Sequence of chain 1.B:
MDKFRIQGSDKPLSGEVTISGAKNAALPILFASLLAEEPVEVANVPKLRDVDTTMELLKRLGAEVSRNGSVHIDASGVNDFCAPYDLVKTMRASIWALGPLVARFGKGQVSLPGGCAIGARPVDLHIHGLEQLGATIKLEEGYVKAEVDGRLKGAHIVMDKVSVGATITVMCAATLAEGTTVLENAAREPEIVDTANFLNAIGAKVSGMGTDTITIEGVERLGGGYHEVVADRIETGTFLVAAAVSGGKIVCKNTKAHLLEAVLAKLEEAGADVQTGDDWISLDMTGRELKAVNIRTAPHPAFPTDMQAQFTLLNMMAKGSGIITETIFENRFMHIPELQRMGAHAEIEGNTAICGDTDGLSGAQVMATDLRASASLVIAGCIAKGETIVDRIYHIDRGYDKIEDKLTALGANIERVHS

This small molecule binds to this protein.
Small molecule (SMILES): CC(=O)N[C@H]1[C@@H](O[P](=O)(O)O[P](=O)(O)OC[C@H]2O[C@@H](n3ccc(=O)[nH]c3=O)[C@H](O)[C@@H]2O)O[C@H](CO)[C@@H](O)[C@@H]1O

Binding-site contacts:
Ligand atom O4 contacts residue LEU125 of chain 1.B at 2.8 Å (h-bond).
Ligand atom C6' contacts residue THR305 of chain 1.B at 3.6 Å.
Ligand atom C8' contacts residue PO41 of chain 1.K at 3.5 Å.
Ligand atom O3B contacts residue ILE328 of chain 1.B at 2.8 Å (h-bond).
Ligand atom O7' contacts residue ASN24 of chain 1.B at 3.1 Å.
Ligand atom O3' contacts residue ASP306 of chain 1.B at 3.1 Å (salt-bridge).
Ligand atom O2B contacts residue GOL1 of chain 1.L at 2.9 Å (h-bond).
Ligand atom O1B contacts residue GLY165 of chain 1.B at 2.9 Å (h-bond).
Ligand atom C5 contacts residue SER163 of chain 1.B at 3.5 Å.
Ligand atom O2A contacts residue VAL164 of chain 1.B at 2.7 Å (h-bond).
Ligand atom C8' contacts residue ASN24 of chain 1.B at 3.4 Å.
Ligand atom O7' contacts residue TRP96 of chain 1.B at 3.3 Å.
Ligand atom N3 contacts residue PRO122 of chain 1.B at 3.2 Å (h-bond).
Ligand atom N3 contacts residue ASP124 of chain 1.B at 2.8 Å (salt-bridge).
Ligand atom C5 contacts residue PRO122 of chain 1.B at 3.3 Å (hydrophobic).
Ligand atom O4' contacts residue THR305 of chain 1.B at 3.5 Å.
Ligand atom O1A contacts residue GLY165 of chain 1.B at 3.6 Å (h-bond).
Ligand atom N2' contacts residue PO41 of chain 1.K at 2.9 Å (h-bond).
Ligand atom O3' contacts residue ASN24 of chain 1.B at 3.1 Å (h-bond).
Ligand atom O2A contacts residue SER163 of chain 1.B at 3.6 Å.
Ligand atom O1A contacts residue SER163 of chain 1.B at 2.7 Å (h-bond).
Ligand atom O2B contacts residue ARG121 of chain 1.B at 3.0 Å (salt-bridge).
Ligand atom C4' contacts residue ASP306 of chain 1.B at 3.4 Å.
Ligand atom C4 contacts residue PRO122 of chain 1.B at 3.0 Å (hydrophobic).
Ligand atom N3 contacts residue LEU125 of chain 1.B at 3.4 Å.
Ligand atom O4 contacts residue PRO122 of chain 1.B at 3.3 Å (h-bond).
Ligand atom O2' contacts residue ALA120 of chain 1.B at 2.6 Å (h-bond).
Ligand atom PB contacts residue GOL1 of chain 1.L at 3.4 Å.
Ligand atom O4' contacts residue ASP306 of chain 1.B at 2.6 Å (salt-bridge).
Ligand atom O4 contacts residue VAL123 of chain 1.B at 3.3 Å.
Ligand atom C2' contacts residue ASN24 of chain 1.B at 3.6 Å.
Ligand atom O4 contacts residue HIS126 of chain 1.B at 3.5 Å.
Ligand atom O2' contacts residue PRO122 of chain 1.B at 3.6 Å.
Ligand atom O4' contacts residue PHE329 of chain 1.B at 3.3 Å.
Ligand atom O1B contacts residue GOL1 of chain 1.L at 2.5 Å (h-bond).
Ligand atom O2' contacts residue ARG121 of chain 1.B at 3.5 Å.
Ligand atom C4 contacts residue LEU125 of chain 1.B at 3.5 Å (hydrophobic).
Ligand atom O4 contacts residue ASP124 of chain 1.B at 3.4 Å (salt-bridge).
Ligand atom C4 contacts residue ASP124 of chain 1.B at 3.5 Å.
Ligand atom C7' contacts residue ASN24 of chain 1.B at 3.1 Å.